Binding-site contacts:
Ligand atom N1 contacts residue ALA66 of chain 1.C at 3.3 Å (h-bond).
Ligand atom N1 contacts residue ILE68 of chain 1.C at 2.9 Å (h-bond).
Ligand atom CP5 contacts residue ALA64 of chain 1.C at 3.6 Å (hydrophobic).
Ligand atom OP1 contacts residue LEU135 of chain 1.C at 3.1 Å.
Ligand atom OD1 contacts residue GLY109 of chain 1.C at 2.9 Å (h-bond).
Ligand atom CP3 contacts residue ILE68 of chain 1.C at 3.7 Å (hydrophobic).
Ligand atom C4' contacts residue LYS24 of chain 1.C at 3.4 Å.
Ligand atom CD9 contacts residue TRP88 of chain 1.C at 3.6 Å (hydrophobic).
Ligand atom C5' contacts residue LEU26 of chain 1.C at 3.6 Å (hydrophobic).
Ligand atom CD5 contacts residue PHE231 of chain 1.A at 3.7 Å (hydrophobic).
Ligand atom O4' contacts residue LYS24 of chain 1.C at 3.5 Å (salt-bridge).
Ligand atom O7 contacts residue LEU26 of chain 1.C at 3.7 Å.
Ligand atom NP1 contacts residue ALA64 of chain 1.C at 3.1 Å (h-bond).
Ligand atom ND1 contacts residue GLY140 of chain 1.C at 3.4 Å (h-bond).
Ligand atom CD6 contacts residue GLY140 of chain 1.C at 3.6 Å.
Ligand atom N1 contacts residue ALA28 of chain 1.C at 3.6 Å.
Ligand atom C6 contacts residue ALA66 of chain 1.C at 3.6 Å (hydrophobic).
Ligand atom C2 contacts residue ASP67 of chain 1.C at 3.5 Å.
Ligand atom N6 contacts residue ALA66 of chain 1.C at 3.0 Å (h-bond).
Ligand atom CPB contacts residue LEU107 of chain 1.C at 3.7 Å (hydrophobic).
Ligand atom N6 contacts residue ALA64 of chain 1.C at 3.4 Å (h-bond).
Ligand atom OD1 contacts residue ALA66 of chain 1.C at 2.8 Å (h-bond).
Ligand atom CD1 contacts residue ALA66 of chain 1.C at 3.6 Å (hydrophobic).
Ligand atom CDB contacts residue LEU85 of chain 1.C at 3.4 Å (hydrophobic).
Ligand atom CD7 contacts residue GLY140 of chain 1.C at 3.5 Å.
Ligand atom CD3 contacts residue ALA66 of chain 1.C at 3.5 Å (hydrophobic).
Ligand atom N1 contacts residue ASP67 of chain 1.C at 3.5 Å.
Ligand atom O5' contacts residue LEU26 of chain 1.C at 3.5 Å.
Ligand atom OP1 contacts residue PRO131 of chain 1.C at 3.6 Å.
Ligand atom CDA contacts residue GLY140 of chain 1.C at 3.6 Å.
Ligand atom O4' contacts residue ALA25 of chain 1.C at 3.5 Å.
Ligand atom CD6 contacts residue PHE231 of chain 1.A at 3.5 Å (hydrophobic).
Ligand atom C2 contacts residue ILE68 of chain 1.C at 3.5 Å (hydrophobic).
Ligand atom CD8 contacts residue TRP88 of chain 1.C at 3.6 Å (hydrophobic).
Ligand atom OD1 contacts residue GLY65 of chain 1.C at 3.4 Å.
Ligand atom CPB contacts residue TYR105 of chain 1.C at 3.7 Å (hydrophobic).
Ligand atom N7 contacts residue ALA64 of chain 1.C at 3.5 Å.
Ligand atom N6 contacts residue ILE68 of chain 1.C at 3.4 Å.
Ligand atom C6 contacts residue ILE68 of chain 1.C at 3.6 Å (hydrophobic).
Ligand atom CP2 contacts residue ALA64 of chain 1.C at 3.7 Å (hydrophobic).

Sequence of chain 1.C:
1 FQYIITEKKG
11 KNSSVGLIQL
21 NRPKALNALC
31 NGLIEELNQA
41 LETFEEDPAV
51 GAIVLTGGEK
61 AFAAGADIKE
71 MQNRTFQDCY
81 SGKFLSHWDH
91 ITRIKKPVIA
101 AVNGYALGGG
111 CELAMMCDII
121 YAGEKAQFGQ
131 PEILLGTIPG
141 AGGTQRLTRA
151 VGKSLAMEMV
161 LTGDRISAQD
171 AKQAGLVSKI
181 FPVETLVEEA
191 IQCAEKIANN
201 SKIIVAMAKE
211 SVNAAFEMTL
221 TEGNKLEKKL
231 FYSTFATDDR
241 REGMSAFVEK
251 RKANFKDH

Sequence of chain 1.A:
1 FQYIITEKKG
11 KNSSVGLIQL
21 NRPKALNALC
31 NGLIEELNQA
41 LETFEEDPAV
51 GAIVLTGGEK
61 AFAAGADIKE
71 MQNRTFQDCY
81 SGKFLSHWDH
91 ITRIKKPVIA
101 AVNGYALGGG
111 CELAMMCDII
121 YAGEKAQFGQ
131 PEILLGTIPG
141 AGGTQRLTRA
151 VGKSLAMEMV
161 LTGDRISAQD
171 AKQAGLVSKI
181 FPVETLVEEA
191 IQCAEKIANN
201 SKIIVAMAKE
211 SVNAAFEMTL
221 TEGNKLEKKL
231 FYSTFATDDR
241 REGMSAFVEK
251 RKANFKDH

A small-molecule ligand and the protein it binds are described below.
Small molecule (SMILES): CN(C)c1ccc(/C=C/C(=O)SCCNC(=O)CCNC(=O)[C@H](O)C(C)(C)CO[P](=O)(O)O[P](=O)(O)OC[C@H]2O[C@@H](n3cnc4c(N)ncnc43)[C@H](O)[C@@H]2OP(=O)(O)O)cc1